Binding-site contacts:
Ligand atom C3 contacts residue ASN279 of chain 1.A at 3.7 Å.
Ligand atom C8 contacts residue ASN279 of chain 1.A at 4.2 Å.
Ligand atom C4 contacts residue ASN279 of chain 1.A at 4.3 Å.
Ligand atom O7 contacts residue ASN277 of chain 1.A at 3.4 Å (h-bond).
Ligand atom O7 contacts residue THR283 of chain 1.A at 4.0 Å.
Ligand atom N2 contacts residue ASN279 of chain 1.A at 2.7 Å (h-bond).
Ligand atom O5 contacts residue ASN279 of chain 1.A at 2.5 Å (h-bond).
Ligand atom O7 contacts residue THR281 of chain 1.A at 4.0 Å.
Ligand atom O5 contacts residue GLU278 of chain 1.A at 4.1 Å.
Ligand atom C2 contacts residue ASN279 of chain 1.A at 2.5 Å.
Ligand atom O7 contacts residue ASN279 of chain 1.A at 4.4 Å.
Ligand atom C7 contacts residue ASN279 of chain 1.A at 3.6 Å.
Ligand atom C5 contacts residue ASN279 of chain 1.A at 3.7 Å.
Ligand atom C1 contacts residue GLU278 of chain 1.A at 4.3 Å.
Ligand atom C2 contacts residue ASN277 of chain 1.A at 4.3 Å.
Ligand atom C7 contacts residue ASN277 of chain 1.A at 3.7 Å.
Ligand atom C5 contacts residue GLU278 of chain 1.A at 4.1 Å.
Ligand atom C1 contacts residue ASN277 of chain 1.A at 4.5 Å.
Ligand atom C1 contacts residue ASN279 of chain 1.A at 1.4 Å.
Ligand atom N2 contacts residue ASN277 of chain 1.A at 3.2 Å (h-bond).

Sequence of chain 1.A:
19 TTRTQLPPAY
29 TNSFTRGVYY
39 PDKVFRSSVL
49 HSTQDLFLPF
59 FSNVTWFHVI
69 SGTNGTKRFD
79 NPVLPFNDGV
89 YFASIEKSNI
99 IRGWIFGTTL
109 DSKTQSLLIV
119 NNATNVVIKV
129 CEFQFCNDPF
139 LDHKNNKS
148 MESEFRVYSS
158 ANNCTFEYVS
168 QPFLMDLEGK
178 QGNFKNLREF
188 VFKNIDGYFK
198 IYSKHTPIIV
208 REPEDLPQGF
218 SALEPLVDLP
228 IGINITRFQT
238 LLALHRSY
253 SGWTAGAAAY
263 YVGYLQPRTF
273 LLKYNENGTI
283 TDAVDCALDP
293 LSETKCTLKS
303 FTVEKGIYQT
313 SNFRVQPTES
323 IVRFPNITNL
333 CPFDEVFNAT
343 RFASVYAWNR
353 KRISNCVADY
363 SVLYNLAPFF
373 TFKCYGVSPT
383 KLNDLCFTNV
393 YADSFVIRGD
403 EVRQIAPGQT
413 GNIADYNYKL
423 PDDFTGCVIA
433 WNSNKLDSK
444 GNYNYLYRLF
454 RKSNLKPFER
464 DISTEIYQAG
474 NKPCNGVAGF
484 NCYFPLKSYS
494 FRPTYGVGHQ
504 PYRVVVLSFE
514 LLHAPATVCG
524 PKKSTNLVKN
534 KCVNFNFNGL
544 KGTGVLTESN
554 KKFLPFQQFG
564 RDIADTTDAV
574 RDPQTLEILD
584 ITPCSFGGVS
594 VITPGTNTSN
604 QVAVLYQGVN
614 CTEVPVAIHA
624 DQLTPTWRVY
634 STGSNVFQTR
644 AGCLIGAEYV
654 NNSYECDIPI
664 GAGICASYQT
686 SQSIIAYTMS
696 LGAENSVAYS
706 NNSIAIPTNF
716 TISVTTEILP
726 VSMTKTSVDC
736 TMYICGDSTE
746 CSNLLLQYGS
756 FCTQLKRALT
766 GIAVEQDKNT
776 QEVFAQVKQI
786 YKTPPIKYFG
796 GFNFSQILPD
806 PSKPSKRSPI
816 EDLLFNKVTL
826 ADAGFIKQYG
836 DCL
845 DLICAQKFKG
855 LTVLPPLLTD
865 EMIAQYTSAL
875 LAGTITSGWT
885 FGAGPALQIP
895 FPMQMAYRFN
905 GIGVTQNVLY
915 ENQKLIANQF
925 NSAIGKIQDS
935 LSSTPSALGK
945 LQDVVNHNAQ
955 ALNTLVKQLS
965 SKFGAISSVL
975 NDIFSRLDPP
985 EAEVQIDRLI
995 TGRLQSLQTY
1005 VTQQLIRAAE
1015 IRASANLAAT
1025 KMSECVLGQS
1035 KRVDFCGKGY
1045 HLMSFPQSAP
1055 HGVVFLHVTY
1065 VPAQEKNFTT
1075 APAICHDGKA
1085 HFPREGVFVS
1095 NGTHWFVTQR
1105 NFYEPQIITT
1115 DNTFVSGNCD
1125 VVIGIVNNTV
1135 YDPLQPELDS

The protein below binds the small molecule below.
Small molecule (SMILES): CC(=O)N[C@@H]1[C@@H](O)[C@H](O)[C@@H](CO)O[C@H]1O